Binding-site contacts:
Ligand atom C16 contacts residue ILE25 of chain 1.B at 3.7 Å (hydrophobic).
Ligand atom C18 contacts residue ILE25 of chain 1.B at 3.6 Å (hydrophobic).
Ligand atom C05 contacts residue TFA1 of chain 1.KA at 2.8 Å.
Ligand atom C08 contacts residue VAL151 of chain 1.B at 3.5 Å (hydrophobic).
Ligand atom C03 contacts residue LEU103 of chain 1.B at 3.7 Å (hydrophobic).
Ligand atom C12 contacts residue LYS23 of chain 1.B at 3.5 Å.
Ligand atom C19 contacts residue MET104 of chain 1.B at 3.7 Å (hydrophobic).
Ligand atom C29 contacts residue ALA106 of chain 1.B at 3.8 Å (hydrophobic).
Ligand atom C04 contacts residue LEU161 of chain 1.B at 3.5 Å (hydrophobic).
Ligand atom C13 contacts residue LEU103 of chain 1.B at 3.5 Å (hydrophobic).
Ligand atom C10 contacts residue LYS23 of chain 1.B at 3.6 Å.
Ligand atom C09 contacts residue VAL151 of chain 1.B at 3.4 Å (hydrophobic).
Ligand atom C11 contacts residue MET104 of chain 1.B at 3.5 Å (hydrophobic).
Ligand atom C04 contacts residue ALA46 of chain 1.B at 3.7 Å (hydrophobic).
Ligand atom O25 contacts residue ASN44 of chain 1.B at 2.6 Å (h-bond).
Ligand atom C27 contacts residue ALA106 of chain 1.B at 3.8 Å (hydrophobic).
Ligand atom C06 contacts residue ALA106 of chain 1.B at 3.6 Å (hydrophobic).
Ligand atom C09 contacts residue ASN107 of chain 1.B at 3.8 Å.
Ligand atom C14 contacts residue GLN110 of chain 1.B at 3.2 Å.
Ligand atom C06 contacts residue GLN110 of chain 1.B at 3.7 Å.
Ligand atom N21 contacts residue GLU102 of chain 1.B at 3.5 Å (salt-bridge).
Ligand atom C01 contacts residue ASN44 of chain 1.B at 3.5 Å.
Ligand atom C07 contacts residue ALA46 of chain 1.B at 3.4 Å (hydrophobic).
Ligand atom C16 contacts residue MET104 of chain 1.B at 3.2 Å (hydrophobic).
Ligand atom C06 contacts residue TFA1 of chain 1.KA at 3.2 Å.
Ligand atom C08 contacts residue TFA1 of chain 1.KA at 2.7 Å.
Ligand atom C07 contacts residue GLU102 of chain 1.B at 2.9 Å.
Ligand atom C29 contacts residue ASP105 of chain 1.B at 3.8 Å.
Ligand atom C09 contacts residue TFA1 of chain 1.KA at 3.5 Å.
Ligand atom C16 contacts residue ASP105 of chain 1.B at 3.7 Å.
Ligand atom N23 contacts residue MET104 of chain 1.B at 3.0 Å (h-bond).
Ligand atom C05 contacts residue LEU161 of chain 1.B at 3.6 Å (hydrophobic).
Ligand atom C06 contacts residue ASN107 of chain 1.B at 3.4 Å.
Ligand atom C15 contacts residue ILE25 of chain 1.B at 3.4 Å (hydrophobic).
Ligand atom C09 contacts residue ALA106 of chain 1.B at 3.5 Å (hydrophobic).
Ligand atom C14 contacts residue GLY26 of chain 1.B at 3.4 Å.
Ligand atom N21 contacts residue MET104 of chain 1.B at 2.8 Å (h-bond).
Ligand atom C03 contacts residue ASN44 of chain 1.B at 3.6 Å.
Ligand atom C18 contacts residue ASP105 of chain 1.B at 3.8 Å.
Ligand atom N21 contacts residue LEU103 of chain 1.B at 3.7 Å.

This protein binds this small molecule.
Small molecule (SMILES): CC(C)(C)NS(=O)(=O)c1ccc(-c2cnc3cccc(Nc4ccccn4)c3c2)cc1

Sequence of chain 1.B:
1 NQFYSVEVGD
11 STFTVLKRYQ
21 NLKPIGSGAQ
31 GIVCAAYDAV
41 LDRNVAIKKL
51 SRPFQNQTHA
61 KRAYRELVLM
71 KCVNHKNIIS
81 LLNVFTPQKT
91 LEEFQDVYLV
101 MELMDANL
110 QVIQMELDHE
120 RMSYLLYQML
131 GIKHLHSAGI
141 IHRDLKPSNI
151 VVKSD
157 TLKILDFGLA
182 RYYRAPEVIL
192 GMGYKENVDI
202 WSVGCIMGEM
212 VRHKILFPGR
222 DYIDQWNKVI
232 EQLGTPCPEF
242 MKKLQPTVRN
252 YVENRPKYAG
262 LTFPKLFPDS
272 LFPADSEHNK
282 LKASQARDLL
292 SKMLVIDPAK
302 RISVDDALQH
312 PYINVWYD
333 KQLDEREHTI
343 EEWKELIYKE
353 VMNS